Binding-site contacts:
Ligand atom C3 contacts residue TRP78 of chain 1.A at 3.9 Å (hydrophobic).
Ligand atom C19 contacts residue ARG130 of chain 1.A at 3.5 Å.
Ligand atom C3 contacts residue TYR99 of chain 1.A at 4.1 Å (hydrophobic).
Ligand atom C26 contacts residue VAL179 of chain 1.A at 3.6 Å (hydrophobic).
Ligand atom C27 contacts residue ASN83 of chain 1.A at 3.2 Å.
Ligand atom C25 contacts residue ALA565 of chain 1.A at 3.5 Å (hydrophobic).
Ligand atom C2 contacts residue ASP64 of chain 1.A at 3.9 Å.
Ligand atom C18 contacts residue ILE569 of chain 1.A at 4.0 Å (hydrophobic).
Ligand atom C27 contacts residue ALA565 of chain 1.A at 3.9 Å (hydrophobic).
Ligand atom C15 contacts residue ARG130 of chain 1.A at 4.1 Å.
Ligand atom C18 contacts residue NAG1 of chain 1.D at 3.9 Å.
Ligand atom C24 contacts residue LEU562 of chain 1.A at 4.1 Å (hydrophobic).
Ligand atom C6 contacts residue TRP78 of chain 1.A at 3.7 Å (hydrophobic).
Ligand atom C1 contacts residue LEU77 of chain 1.A at 3.9 Å (hydrophobic).
Ligand atom C12 contacts residue LEU81 of chain 1.A at 3.7 Å (hydrophobic).
Ligand atom C15 contacts residue NAG1 of chain 1.D at 3.8 Å.
Ligand atom C12 contacts residue LEU77 of chain 1.A at 3.4 Å (hydrophobic).
Ligand atom C5 contacts residue TRP78 of chain 1.A at 3.8 Å (hydrophobic).
Ligand atom C3 contacts residue ASP64 of chain 1.A at 3.4 Å.
Ligand atom C11 contacts residue LEU77 of chain 1.A at 3.4 Å (hydrophobic).
Ligand atom C22 contacts residue LEU81 of chain 1.A at 4.1 Å (hydrophobic).
Ligand atom C9 contacts residue TRP78 of chain 1.A at 3.9 Å (hydrophobic).
Ligand atom O1 contacts residue LYS74 of chain 1.A at 3.9 Å.
Ligand atom C26 contacts residue LEU562 of chain 1.A at 4.0 Å (hydrophobic).
Ligand atom C23 contacts residue ALA565 of chain 1.A at 4.0 Å (hydrophobic).
Ligand atom C7 contacts residue TRP78 of chain 1.A at 3.6 Å (hydrophobic).
Ligand atom C7 contacts residue VAL126 of chain 1.A at 4.1 Å (hydrophobic).
Ligand atom C2 contacts residue LYS74 of chain 1.A at 3.8 Å.
Ligand atom C21 contacts residue GLY80 of chain 1.A at 3.5 Å.
Ligand atom C1 contacts residue TRP78 of chain 1.A at 3.4 Å (hydrophobic).
Ligand atom C6 contacts residue ARG130 of chain 1.A at 3.9 Å.
Ligand atom C27 contacts residue ILE125 of chain 1.A at 4.0 Å (hydrophobic).
Ligand atom C27 contacts residue ALA84 of chain 1.A at 4.1 Å (hydrophobic).
Ligand atom C21 contacts residue LEU81 of chain 1.A at 4.0 Å (hydrophobic).
Ligand atom C2 contacts residue TRP78 of chain 1.A at 3.7 Å (hydrophobic).
Ligand atom C17 contacts residue LEU81 of chain 1.A at 3.7 Å (hydrophobic).
Ligand atom O1 contacts residue ASP64 of chain 1.A at 2.8 Å (salt-bridge).
Ligand atom C7 contacts residue ARG130 of chain 1.A at 3.9 Å.
Ligand atom C24 contacts residue ILE125 of chain 1.A at 3.8 Å (hydrophobic).
Ligand atom C21 contacts residue ALA565 of chain 1.A at 3.9 Å (hydrophobic).

This protein binds this small molecule.
Small molecule (SMILES): CC(C)CCC[C@@H](C)[C@H]1CC[C@H]2[C@@H]3CC=C4C[C@@H](O)CC[C@]4(C)[C@H]3CC[C@]12C

Sequence of chain 1.A:
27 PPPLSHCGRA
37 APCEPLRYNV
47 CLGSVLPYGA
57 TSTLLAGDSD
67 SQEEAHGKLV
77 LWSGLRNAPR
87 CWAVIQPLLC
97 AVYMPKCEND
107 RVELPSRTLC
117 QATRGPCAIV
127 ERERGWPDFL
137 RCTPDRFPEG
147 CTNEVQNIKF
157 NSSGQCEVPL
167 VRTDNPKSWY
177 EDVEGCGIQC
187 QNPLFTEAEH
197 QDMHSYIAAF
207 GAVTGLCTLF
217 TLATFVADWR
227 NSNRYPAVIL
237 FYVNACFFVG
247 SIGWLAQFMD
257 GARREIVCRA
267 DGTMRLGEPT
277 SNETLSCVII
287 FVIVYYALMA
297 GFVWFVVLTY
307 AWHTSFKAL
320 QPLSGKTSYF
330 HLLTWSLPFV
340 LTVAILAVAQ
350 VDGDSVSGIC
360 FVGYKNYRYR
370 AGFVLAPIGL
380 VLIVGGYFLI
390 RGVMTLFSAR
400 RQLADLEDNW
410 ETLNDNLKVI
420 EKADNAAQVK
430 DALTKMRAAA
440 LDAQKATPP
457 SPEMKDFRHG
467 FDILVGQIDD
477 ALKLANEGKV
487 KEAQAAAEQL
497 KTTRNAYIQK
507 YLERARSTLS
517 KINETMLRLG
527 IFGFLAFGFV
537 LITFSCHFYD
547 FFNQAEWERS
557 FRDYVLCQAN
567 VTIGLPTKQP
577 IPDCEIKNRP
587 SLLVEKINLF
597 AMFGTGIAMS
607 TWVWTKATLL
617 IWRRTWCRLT